Sequence of chain 1.C:
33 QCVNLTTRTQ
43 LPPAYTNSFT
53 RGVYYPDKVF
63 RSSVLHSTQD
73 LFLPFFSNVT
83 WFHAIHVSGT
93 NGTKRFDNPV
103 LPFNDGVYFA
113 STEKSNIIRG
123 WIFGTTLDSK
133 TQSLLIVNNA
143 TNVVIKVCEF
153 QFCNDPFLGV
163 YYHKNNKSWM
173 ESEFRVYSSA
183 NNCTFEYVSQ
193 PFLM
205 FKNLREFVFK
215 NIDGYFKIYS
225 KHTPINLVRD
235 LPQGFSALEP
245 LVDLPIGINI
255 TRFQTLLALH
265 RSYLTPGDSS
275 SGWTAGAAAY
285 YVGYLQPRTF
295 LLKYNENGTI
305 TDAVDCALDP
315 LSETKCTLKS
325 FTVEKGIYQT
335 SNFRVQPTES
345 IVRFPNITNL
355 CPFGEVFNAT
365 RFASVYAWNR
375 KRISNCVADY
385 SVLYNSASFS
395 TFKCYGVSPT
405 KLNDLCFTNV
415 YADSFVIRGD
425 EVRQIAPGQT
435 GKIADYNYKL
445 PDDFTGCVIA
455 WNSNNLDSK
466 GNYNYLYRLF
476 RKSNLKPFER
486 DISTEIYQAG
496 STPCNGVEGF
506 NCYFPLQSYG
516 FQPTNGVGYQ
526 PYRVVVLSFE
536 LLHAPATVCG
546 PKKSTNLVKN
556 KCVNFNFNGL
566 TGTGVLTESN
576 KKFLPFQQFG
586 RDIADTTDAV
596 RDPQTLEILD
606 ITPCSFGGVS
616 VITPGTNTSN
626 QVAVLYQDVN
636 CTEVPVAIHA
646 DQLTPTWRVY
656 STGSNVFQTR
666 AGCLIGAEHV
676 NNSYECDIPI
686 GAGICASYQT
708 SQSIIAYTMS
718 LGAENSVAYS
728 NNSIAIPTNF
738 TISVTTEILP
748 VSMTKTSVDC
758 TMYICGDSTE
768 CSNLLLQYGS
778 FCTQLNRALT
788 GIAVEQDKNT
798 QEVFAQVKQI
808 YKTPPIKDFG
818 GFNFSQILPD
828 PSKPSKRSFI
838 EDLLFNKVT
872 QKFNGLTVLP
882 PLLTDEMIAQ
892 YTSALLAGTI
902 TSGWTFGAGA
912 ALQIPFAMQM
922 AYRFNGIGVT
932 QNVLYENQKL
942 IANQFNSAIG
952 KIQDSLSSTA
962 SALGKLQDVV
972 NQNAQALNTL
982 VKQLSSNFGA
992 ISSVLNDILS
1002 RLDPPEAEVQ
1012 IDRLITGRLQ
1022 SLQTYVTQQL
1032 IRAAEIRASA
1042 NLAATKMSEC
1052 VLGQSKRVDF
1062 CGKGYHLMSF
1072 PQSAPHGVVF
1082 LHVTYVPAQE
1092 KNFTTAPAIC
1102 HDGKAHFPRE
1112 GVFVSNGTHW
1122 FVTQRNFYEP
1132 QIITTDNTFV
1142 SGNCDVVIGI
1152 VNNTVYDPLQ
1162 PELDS

Sequence of chain 1.B:
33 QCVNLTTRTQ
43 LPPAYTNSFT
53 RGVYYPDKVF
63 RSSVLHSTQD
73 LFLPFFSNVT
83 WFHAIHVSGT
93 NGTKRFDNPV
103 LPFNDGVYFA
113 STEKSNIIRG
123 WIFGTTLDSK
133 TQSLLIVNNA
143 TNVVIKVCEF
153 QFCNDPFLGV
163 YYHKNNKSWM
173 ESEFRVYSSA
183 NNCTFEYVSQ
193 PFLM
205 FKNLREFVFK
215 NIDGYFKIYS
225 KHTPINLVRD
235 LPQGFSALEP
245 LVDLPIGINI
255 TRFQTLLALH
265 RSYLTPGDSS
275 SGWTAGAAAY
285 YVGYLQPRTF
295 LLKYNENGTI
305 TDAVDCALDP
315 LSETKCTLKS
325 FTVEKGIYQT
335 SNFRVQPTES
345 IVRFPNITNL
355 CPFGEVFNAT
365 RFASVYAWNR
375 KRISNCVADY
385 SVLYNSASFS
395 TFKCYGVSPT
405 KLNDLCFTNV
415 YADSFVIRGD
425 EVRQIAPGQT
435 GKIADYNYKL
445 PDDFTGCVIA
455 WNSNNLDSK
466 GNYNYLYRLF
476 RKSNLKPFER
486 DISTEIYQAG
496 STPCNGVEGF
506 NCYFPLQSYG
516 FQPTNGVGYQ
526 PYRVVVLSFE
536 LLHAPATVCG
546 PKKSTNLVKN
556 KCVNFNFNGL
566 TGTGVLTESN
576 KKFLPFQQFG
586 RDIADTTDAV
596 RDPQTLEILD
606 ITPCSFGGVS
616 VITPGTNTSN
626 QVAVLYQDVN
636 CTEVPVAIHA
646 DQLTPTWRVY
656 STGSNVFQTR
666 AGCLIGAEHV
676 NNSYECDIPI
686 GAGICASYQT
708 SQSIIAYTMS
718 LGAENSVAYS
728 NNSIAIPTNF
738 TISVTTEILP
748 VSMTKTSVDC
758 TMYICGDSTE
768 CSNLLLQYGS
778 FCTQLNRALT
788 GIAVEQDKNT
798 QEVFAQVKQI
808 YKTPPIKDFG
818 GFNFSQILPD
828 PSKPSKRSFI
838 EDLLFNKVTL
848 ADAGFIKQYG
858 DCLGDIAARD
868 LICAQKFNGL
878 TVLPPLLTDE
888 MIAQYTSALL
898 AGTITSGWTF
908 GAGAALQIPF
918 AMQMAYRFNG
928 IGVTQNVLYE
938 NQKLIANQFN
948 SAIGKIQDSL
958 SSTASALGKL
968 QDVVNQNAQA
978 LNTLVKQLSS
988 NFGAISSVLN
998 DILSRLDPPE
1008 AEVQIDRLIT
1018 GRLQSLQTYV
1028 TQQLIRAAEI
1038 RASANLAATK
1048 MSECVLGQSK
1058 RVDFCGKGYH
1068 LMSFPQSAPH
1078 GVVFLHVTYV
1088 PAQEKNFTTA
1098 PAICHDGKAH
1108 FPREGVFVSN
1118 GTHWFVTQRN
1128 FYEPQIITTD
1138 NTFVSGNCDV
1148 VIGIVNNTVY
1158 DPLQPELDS

Binding-site contacts:
Ligand atom C2 contacts residue ALA725 of chain 1.B at 4.3 Å (hydrophobic).
Ligand atom N2 contacts residue ASN1093 of chain 1.B at 3.1 Å (h-bond).
Ligand atom C8 contacts residue ASN1093 of chain 1.B at 4.0 Å.
Ligand atom C2 contacts residue ASN1093 of chain 1.B at 3.3 Å.
Ligand atom C5 contacts residue ALA725 of chain 1.B at 3.6 Å (hydrophobic).
Ligand atom C3 contacts residue ALA725 of chain 1.B at 4.3 Å (hydrophobic).
Ligand atom C1 contacts residue GLN914 of chain 1.C at 4.1 Å.
Ligand atom O5 contacts residue ALA725 of chain 1.B at 3.8 Å.
Ligand atom C1 contacts residue ALA725 of chain 1.B at 3.4 Å (hydrophobic).
Ligand atom C4 contacts residue ALA725 of chain 1.B at 4.5 Å (hydrophobic).
Ligand atom O5 contacts residue ASN1093 of chain 1.B at 3.4 Å (h-bond).
Ligand atom C1 contacts residue ASN1093 of chain 1.B at 3.1 Å.
Ligand atom O7 contacts residue ASN1093 of chain 1.B at 3.8 Å.
Ligand atom N2 contacts residue GLN914 of chain 1.C at 4.1 Å.
Ligand atom C7 contacts residue ASN1093 of chain 1.B at 3.4 Å.

A small-molecule ligand and the protein it binds are described below.
Small molecule (SMILES): CC(=O)N[C@@H]1[C@@H](O)[C@H](O)[C@@H](CO)O[C@H]1O